Sequence of chain 1.A:
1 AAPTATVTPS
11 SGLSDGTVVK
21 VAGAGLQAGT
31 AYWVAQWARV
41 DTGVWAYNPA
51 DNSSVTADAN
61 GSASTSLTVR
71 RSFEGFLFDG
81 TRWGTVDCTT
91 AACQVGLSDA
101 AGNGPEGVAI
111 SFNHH

The protein below binds the small molecule below.
Small molecule (SMILES): C[C@]12CC[C@H]3[C@@H](CCC4=CC(=O)CC[C@@]43C)[C@@H]1CC[C@@H]2OC(=O)CCC(=O)O

Binding-site contacts:
Ligand atom C4 contacts residue TRP33 of chain 1.A at 3.4 Å (hydrophobic).
Ligand atom C20 contacts residue ALA101 of chain 1.A at 3.2 Å (hydrophobic).
Ligand atom C1 contacts residue TRP37 of chain 1.A at 4.0 Å (hydrophobic).
Ligand atom C22 contacts residue TH21 of chain 1.D at 3.9 Å.
Ligand atom C12 contacts residue GLY102 of chain 1.A at 3.4 Å.
Ligand atom C19 contacts residue TRP37 of chain 1.A at 3.7 Å (hydrophobic).
Ligand atom C17 contacts residue ALA101 of chain 1.A at 3.9 Å (hydrophobic).
Ligand atom C4 contacts residue TYR47 of chain 1.A at 3.7 Å (hydrophobic).
Ligand atom C12 contacts residue TH21 of chain 1.D at 3.6 Å.
Ligand atom C16 contacts residue ALA100 of chain 1.A at 3.5 Å (hydrophobic).
Ligand atom O3 contacts residue ASN52 of chain 1.A at 2.8 Å (h-bond).
Ligand atom C3 contacts residue ASN52 of chain 1.A at 3.7 Å.
Ligand atom C6 contacts residue TYR47 of chain 1.A at 4.0 Å (hydrophobic).
Ligand atom O20 contacts residue ALA101 of chain 1.A at 3.1 Å (h-bond).
Ligand atom O3 contacts residue TYR47 of chain 1.A at 3.6 Å.
Ligand atom O20 contacts residue ALA100 of chain 1.A at 3.6 Å (h-bond).
Ligand atom C17 contacts residue GLY102 of chain 1.A at 3.9 Å.
Ligand atom C3 contacts residue TYR47 of chain 1.A at 3.5 Å (hydrophobic).
Ligand atom O3 contacts residue TRP33 of chain 1.A at 3.4 Å.
Ligand atom C11 contacts residue TH21 of chain 1.D at 3.8 Å.
Ligand atom C19 contacts residue TYR47 of chain 1.A at 3.6 Å (hydrophobic).
Ligand atom O24 contacts residue TH21 of chain 1.D at 3.3 Å (h-bond).
Ligand atom O17 contacts residue GLY102 of chain 1.A at 3.9 Å.
Ligand atom C18 contacts residue PHE78 of chain 1.A at 3.6 Å (hydrophobic).
Ligand atom C2 contacts residue SER98 of chain 1.A at 3.9 Å.
Ligand atom C21 contacts residue TH21 of chain 1.D at 3.6 Å.
Ligand atom C17 contacts residue ALA100 of chain 1.A at 3.2 Å (hydrophobic).
Ligand atom C2 contacts residue TRP33 of chain 1.A at 3.6 Å (hydrophobic).
Ligand atom C2 contacts residue ALA35 of chain 1.A at 3.8 Å (hydrophobic).
Ligand atom C5 contacts residue TYR47 of chain 1.A at 3.9 Å (hydrophobic).
Ligand atom O23 contacts residue PHE78 of chain 1.A at 4.0 Å.
Ligand atom C14 contacts residue ALA100 of chain 1.A at 4.0 Å (hydrophobic).
Ligand atom C1 contacts residue SER98 of chain 1.A at 3.2 Å.
Ligand atom C23 contacts residue TH21 of chain 1.D at 3.5 Å.
Ligand atom C4 contacts residue ASN52 of chain 1.A at 3.9 Å.
Ligand atom C1 contacts residue TRP33 of chain 1.A at 3.9 Å (hydrophobic).
Ligand atom C22 contacts residue ALA101 of chain 1.A at 3.7 Å (hydrophobic).
Ligand atom O3 contacts residue ALA35 of chain 1.A at 3.6 Å.
Ligand atom C3 contacts residue TRP33 of chain 1.A at 3.4 Å (hydrophobic).
Ligand atom O17 contacts residue ALA101 of chain 1.A at 3.6 Å (h-bond).